This protein binds this small molecule.
Small molecule (SMILES): CC(=O)Nc1nnc(S(N)(=O)=O)s1

Sequence of chain 1.A:
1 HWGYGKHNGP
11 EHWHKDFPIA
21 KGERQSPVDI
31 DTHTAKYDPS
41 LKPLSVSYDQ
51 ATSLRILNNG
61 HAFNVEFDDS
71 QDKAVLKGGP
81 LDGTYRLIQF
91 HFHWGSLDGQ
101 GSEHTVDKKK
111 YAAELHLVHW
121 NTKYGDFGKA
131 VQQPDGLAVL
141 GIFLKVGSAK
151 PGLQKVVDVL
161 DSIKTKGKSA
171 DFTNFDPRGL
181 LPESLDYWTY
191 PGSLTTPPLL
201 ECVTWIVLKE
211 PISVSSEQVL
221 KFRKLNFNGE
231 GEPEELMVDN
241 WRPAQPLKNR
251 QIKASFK

Binding-site contacts:
Ligand atom C3 contacts residue PHE127 of chain 1.A at 3.6 Å (hydrophobic).
Ligand atom O1 contacts residue THR195 of chain 1.A at 2.1 Å.
Ligand atom S2 contacts residue HIS91 of chain 1.A at 4.0 Å.
Ligand atom O1 contacts residue SER193 of chain 1.A at 4.0 Å.
Ligand atom C4 contacts residue GLN89 of chain 1.A at 3.8 Å.
Ligand atom C1 contacts residue THR195 of chain 1.A at 3.5 Å.
Ligand atom N1 contacts residue HIS116 of chain 1.A at 3.9 Å.
Ligand atom O1 contacts residue LEU194 of chain 1.A at 3.4 Å.
Ligand atom C1 contacts residue LEU194 of chain 1.A at 3.7 Å (hydrophobic).
Ligand atom C2 contacts residue LEU194 of chain 1.A at 3.9 Å (hydrophobic).
Ligand atom N2 contacts residue THR196 of chain 1.A at 3.3 Å (h-bond).
Ligand atom DN11 contacts residue THR196 of chain 1.A at 3.5 Å.
Ligand atom S2 contacts residue LEU194 of chain 1.A at 4.0 Å.
Ligand atom S1 contacts residue HIS91 of chain 1.A at 4.0 Å.
Ligand atom N3 contacts residue THR196 of chain 1.A at 3.2 Å (h-bond).
Ligand atom O2 contacts residue ZN1 of chain 1.B at 2.9 Å.
Ligand atom O2 contacts residue HIS116 of chain 1.A at 3.5 Å (h-bond).
Ligand atom O2 contacts residue HIS91 of chain 1.A at 3.3 Å (h-bond).
Ligand atom S1 contacts residue THR195 of chain 1.A at 2.9 Å.
Ligand atom O3 contacts residue GLN89 of chain 1.A at 2.4 Å.
Ligand atom DN11 contacts residue GLU103 of chain 1.A at 3.7 Å.
Ligand atom O2 contacts residue VAL139 of chain 1.A at 4.0 Å.
Ligand atom O2 contacts residue VAL118 of chain 1.A at 3.9 Å.
Ligand atom C4 contacts residue PHE127 of chain 1.A at 3.5 Å (hydrophobic).
Ligand atom N2 contacts residue LEU194 of chain 1.A at 3.7 Å.
Ligand atom S2 contacts residue GLN89 of chain 1.A at 3.9 Å.
Ligand atom N1 contacts residue THR195 of chain 1.A at 2.6 Å (h-bond).
Ligand atom O1 contacts residue TRP205 of chain 1.A at 3.4 Å.
Ligand atom DN11 contacts residue THR195 of chain 1.A at 1.7 Å.
Ligand atom DN11 contacts residue ZN1 of chain 1.B at 3.1 Å.
Ligand atom N1 contacts residue HIS91 of chain 1.A at 3.7 Å.
Ligand atom S2 contacts residue VAL118 of chain 1.A at 3.9 Å.
Ligand atom S1 contacts residue ZN1 of chain 1.B at 3.1 Å.
Ligand atom N3 contacts residue THR195 of chain 1.A at 3.3 Å.
Ligand atom N3 contacts residue LEU194 of chain 1.A at 3.6 Å.
Ligand atom C3 contacts residue GLN89 of chain 1.A at 3.2 Å.
Ligand atom O3 contacts residue PHE127 of chain 1.A at 3.7 Å.
Ligand atom DN11 contacts residue HIS93 of chain 1.A at 3.9 Å.
Ligand atom N1 contacts residue ZN1 of chain 1.B at 2.4 Å.
Ligand atom N1 contacts residue HIS93 of chain 1.A at 3.6 Å.